This small molecule binds to this protein.
Small molecule (SMILES): CC(=O)N[C@@H]1[C@@H](O)[C@H](O)[C@@H](CO)O[C@H]1O

Sequence of chain 1.C:
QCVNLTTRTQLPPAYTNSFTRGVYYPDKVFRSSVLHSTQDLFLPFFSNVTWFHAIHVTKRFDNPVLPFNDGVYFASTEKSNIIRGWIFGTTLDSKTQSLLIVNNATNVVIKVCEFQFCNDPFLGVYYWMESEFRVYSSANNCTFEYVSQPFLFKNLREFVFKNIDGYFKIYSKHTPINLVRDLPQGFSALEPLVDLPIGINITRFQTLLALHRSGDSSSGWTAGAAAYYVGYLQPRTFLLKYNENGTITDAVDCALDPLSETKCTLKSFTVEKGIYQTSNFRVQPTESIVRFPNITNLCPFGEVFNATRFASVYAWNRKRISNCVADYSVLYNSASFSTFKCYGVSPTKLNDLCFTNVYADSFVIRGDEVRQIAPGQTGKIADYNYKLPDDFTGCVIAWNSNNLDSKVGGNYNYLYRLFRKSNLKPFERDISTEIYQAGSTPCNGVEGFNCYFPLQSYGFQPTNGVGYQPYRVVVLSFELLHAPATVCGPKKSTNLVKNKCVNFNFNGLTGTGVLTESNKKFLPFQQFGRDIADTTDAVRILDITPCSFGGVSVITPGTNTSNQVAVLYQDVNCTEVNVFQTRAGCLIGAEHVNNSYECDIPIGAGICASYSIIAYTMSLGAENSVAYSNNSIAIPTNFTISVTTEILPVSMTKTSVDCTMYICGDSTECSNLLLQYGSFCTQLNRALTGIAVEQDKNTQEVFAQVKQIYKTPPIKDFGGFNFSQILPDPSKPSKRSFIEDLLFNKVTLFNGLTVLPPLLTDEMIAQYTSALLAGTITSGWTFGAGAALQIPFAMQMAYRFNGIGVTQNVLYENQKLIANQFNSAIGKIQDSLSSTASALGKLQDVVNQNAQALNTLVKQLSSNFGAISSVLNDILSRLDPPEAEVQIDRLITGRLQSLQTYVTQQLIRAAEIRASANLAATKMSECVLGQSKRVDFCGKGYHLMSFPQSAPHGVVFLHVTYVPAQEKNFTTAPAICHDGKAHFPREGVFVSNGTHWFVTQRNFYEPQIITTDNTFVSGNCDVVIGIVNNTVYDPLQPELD

Sequence of chain 1.A:
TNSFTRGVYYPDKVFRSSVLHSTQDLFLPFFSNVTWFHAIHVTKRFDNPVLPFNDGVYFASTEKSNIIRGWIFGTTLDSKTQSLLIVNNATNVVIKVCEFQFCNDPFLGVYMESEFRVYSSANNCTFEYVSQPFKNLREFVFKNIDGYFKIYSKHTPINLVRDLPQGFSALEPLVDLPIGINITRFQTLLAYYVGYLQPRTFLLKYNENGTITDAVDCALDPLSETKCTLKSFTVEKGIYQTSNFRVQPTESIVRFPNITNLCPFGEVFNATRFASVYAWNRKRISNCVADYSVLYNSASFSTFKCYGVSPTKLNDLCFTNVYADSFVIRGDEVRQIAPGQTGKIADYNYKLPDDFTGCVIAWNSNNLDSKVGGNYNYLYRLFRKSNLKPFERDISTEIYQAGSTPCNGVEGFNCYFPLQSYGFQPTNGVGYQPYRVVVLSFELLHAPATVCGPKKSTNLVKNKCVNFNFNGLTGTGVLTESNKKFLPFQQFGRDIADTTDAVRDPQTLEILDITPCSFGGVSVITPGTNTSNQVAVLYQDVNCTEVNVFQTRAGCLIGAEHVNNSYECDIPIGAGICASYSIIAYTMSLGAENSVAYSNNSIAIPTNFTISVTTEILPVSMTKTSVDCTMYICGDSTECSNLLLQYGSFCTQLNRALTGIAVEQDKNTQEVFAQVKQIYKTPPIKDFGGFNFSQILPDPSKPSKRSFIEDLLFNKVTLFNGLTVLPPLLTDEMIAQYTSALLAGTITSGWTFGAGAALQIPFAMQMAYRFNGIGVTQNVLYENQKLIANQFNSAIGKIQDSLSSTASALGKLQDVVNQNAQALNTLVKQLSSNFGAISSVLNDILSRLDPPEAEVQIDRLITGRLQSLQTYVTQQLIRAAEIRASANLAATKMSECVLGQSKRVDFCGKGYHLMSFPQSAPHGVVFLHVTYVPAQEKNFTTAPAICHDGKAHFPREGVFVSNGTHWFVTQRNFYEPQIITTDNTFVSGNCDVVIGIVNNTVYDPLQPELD

Binding-site contacts:
Ligand atom C7 contacts residue ASN282 of chain 1.A at 3.7 Å.
Ligand atom O5 contacts residue LYS558 of chain 1.C at 4.2 Å.
Ligand atom C6 contacts residue GLU281 of chain 1.A at 4.0 Å.
Ligand atom O6 contacts residue GLU281 of chain 1.A at 2.7 Å (salt-bridge).
Ligand atom C1 contacts residue ASN282 of chain 1.A at 4.0 Å.
Ligand atom C7 contacts residue LYS558 of chain 1.C at 3.9 Å.
Ligand atom N2 contacts residue LYS558 of chain 1.C at 4.5 Å.
Ligand atom C2 contacts residue LYS558 of chain 1.C at 4.1 Å.
Ligand atom C8 contacts residue LYS558 of chain 1.C at 4.3 Å.
Ligand atom C2 contacts residue ASN282 of chain 1.A at 4.3 Å.
Ligand atom O7 contacts residue LYS558 of chain 1.C at 3.5 Å.
Ligand atom N2 contacts residue ASN282 of chain 1.A at 3.4 Å (h-bond).
Ligand atom C1 contacts residue LYS558 of chain 1.C at 3.8 Å.
Ligand atom O7 contacts residue ASN282 of chain 1.A at 3.1 Å (h-bond).